Binding-site contacts:
Ligand atom O7 contacts residue GLN71 of chain 1.B at 4.1 Å.
Ligand atom O7 contacts residue ASN72 of chain 1.B at 3.9 Å.
Ligand atom C3 contacts residue ASN72 of chain 1.B at 3.8 Å.
Ligand atom C8 contacts residue GLN71 of chain 1.B at 4.3 Å.
Ligand atom C5 contacts residue ASN72 of chain 1.B at 3.6 Å.
Ligand atom C2 contacts residue ASN72 of chain 1.B at 2.5 Å.
Ligand atom C4 contacts residue ASN72 of chain 1.B at 4.2 Å.
Ligand atom O5 contacts residue ASN72 of chain 1.B at 2.3 Å (h-bond).
Ligand atom C7 contacts residue ASN72 of chain 1.B at 3.6 Å.
Ligand atom C1 contacts residue ASN72 of chain 1.B at 1.4 Å.
Ligand atom N2 contacts residue ASN72 of chain 1.B at 2.9 Å (h-bond).

A protein and the small-molecule ligand that binds it are described below.
Small molecule (SMILES): CC(=O)N[C@@H]1[C@@H](O)[C@H](O)[C@@H](CO)O[C@H]1O

Sequence of chain 1.B:
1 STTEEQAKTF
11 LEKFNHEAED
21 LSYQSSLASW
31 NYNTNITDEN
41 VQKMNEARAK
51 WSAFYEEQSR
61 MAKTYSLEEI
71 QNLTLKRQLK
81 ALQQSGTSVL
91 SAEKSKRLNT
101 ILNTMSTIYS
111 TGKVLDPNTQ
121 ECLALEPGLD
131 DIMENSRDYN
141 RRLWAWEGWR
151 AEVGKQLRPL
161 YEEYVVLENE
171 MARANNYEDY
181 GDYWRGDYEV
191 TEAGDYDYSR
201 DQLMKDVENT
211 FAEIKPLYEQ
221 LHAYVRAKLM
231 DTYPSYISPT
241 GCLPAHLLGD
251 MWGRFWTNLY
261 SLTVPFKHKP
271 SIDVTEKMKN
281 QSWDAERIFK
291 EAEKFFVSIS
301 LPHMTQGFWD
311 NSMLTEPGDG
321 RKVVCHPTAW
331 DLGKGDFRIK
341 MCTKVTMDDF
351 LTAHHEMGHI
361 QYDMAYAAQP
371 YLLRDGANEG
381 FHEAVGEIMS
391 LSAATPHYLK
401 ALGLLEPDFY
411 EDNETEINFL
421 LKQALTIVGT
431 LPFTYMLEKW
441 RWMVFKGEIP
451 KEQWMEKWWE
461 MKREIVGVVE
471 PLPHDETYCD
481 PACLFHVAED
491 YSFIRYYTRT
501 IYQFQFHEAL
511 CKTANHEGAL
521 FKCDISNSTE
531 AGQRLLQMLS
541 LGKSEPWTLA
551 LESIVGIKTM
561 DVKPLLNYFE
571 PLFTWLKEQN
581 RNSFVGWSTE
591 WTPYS